The protein below binds the small molecule below.
Small molecule (SMILES): OC[C@H]1O[C@H](O)[C@H](O)[C@@H](O)[C@@H]1O

Sequence of chain 1.B:
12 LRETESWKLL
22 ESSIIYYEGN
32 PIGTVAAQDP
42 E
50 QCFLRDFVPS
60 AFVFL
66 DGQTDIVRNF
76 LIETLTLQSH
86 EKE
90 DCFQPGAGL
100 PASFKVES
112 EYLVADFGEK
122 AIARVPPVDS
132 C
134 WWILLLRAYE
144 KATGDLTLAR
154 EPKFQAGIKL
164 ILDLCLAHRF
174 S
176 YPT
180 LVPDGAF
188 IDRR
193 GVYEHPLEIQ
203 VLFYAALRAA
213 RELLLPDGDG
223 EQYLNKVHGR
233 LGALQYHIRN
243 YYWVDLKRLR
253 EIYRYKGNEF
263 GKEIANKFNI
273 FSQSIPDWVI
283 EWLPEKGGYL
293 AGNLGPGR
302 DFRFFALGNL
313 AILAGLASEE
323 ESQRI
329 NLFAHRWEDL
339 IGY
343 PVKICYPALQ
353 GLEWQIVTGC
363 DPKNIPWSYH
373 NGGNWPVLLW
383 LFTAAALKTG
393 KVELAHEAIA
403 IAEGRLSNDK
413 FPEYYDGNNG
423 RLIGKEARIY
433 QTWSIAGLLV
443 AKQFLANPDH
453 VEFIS

Binding-site contacts:
Ligand atom C3 contacts residue ARG54 of chain 1.B at 3.8 Å.
Ligand atom C6 contacts residue PHE52 of chain 1.B at 3.5 Å (hydrophobic).
Ligand atom C5 contacts residue ASP55 of chain 1.B at 4.0 Å.
Ligand atom C1 contacts residue ASP189 of chain 1.B at 3.8 Å.
Ligand atom C4 contacts residue ASP55 of chain 1.B at 3.4 Å.
Ligand atom C6 contacts residue ARG430 of chain 1.B at 4.1 Å.
Ligand atom O2 contacts residue MSE187 of chain 1.B at 3.5 Å (h-bond).
Ligand atom O2 contacts residue HIS372 of chain 1.B at 3.0 Å (h-bond).
Ligand atom O5 contacts residue GLU415 of chain 1.B at 3.8 Å.
Ligand atom O1 contacts residue ASP189 of chain 1.B at 2.7 Å (salt-bridge).
Ligand atom O2 contacts residue TRP377 of chain 1.B at 4.0 Å.
Ligand atom O2 contacts residue ASP189 of chain 1.B at 3.0 Å (salt-bridge).
Ligand atom C5 contacts residue PHE52 of chain 1.B at 4.0 Å (hydrophobic).
Ligand atom O1 contacts residue TYR371 of chain 1.B at 3.6 Å.
Ligand atom O3 contacts residue MSE187 of chain 1.B at 2.6 Å (h-bond).
Ligand atom O5 contacts residue ARG430 of chain 1.B at 3.3 Å (salt-bridge).
Ligand atom C1 contacts residue ARG430 of chain 1.B at 4.1 Å.
Ligand atom C3 contacts residue ASP189 of chain 1.B at 3.4 Å.
Ligand atom C3 contacts residue MSE187 of chain 1.B at 3.6 Å.
Ligand atom C1 contacts residue GLU415 of chain 1.B at 3.8 Å.
Ligand atom C2 contacts residue ASP189 of chain 1.B at 3.8 Å.
Ligand atom C6 contacts residue ASP55 of chain 1.B at 3.2 Å.
Ligand atom C1 contacts residue TYR371 of chain 1.B at 3.2 Å (hydrophobic).
Ligand atom O6 contacts residue ALA37 of chain 1.B at 3.9 Å.
Ligand atom C2 contacts residue TYR371 of chain 1.B at 3.6 Å (hydrophobic).
Ligand atom C6 contacts residue ALA37 of chain 1.B at 4.2 Å (hydrophobic).
Ligand atom O4 contacts residue ASP55 of chain 1.B at 2.6 Å (salt-bridge).
Ligand atom O2 contacts residue TYR371 of chain 1.B at 3.2 Å (h-bond).
Ligand atom C2 contacts residue MSE187 of chain 1.B at 4.1 Å.
Ligand atom C4 contacts residue ARG54 of chain 1.B at 3.8 Å.
Ligand atom C4 contacts residue TRP435 of chain 1.B at 3.8 Å (hydrophobic).
Ligand atom O4 contacts residue TRP435 of chain 1.B at 4.1 Å.
Ligand atom O6 contacts residue ASP55 of chain 1.B at 2.6 Å (salt-bridge).
Ligand atom O3 contacts residue TRP435 of chain 1.B at 3.6 Å.
Ligand atom O4 contacts residue ARG54 of chain 1.B at 2.7 Å (salt-bridge).
Ligand atom O4 contacts residue PHE52 of chain 1.B at 3.8 Å.
Ligand atom O6 contacts residue GLN433 of chain 1.B at 3.0 Å (h-bond).
Ligand atom O6 contacts residue ARG430 of chain 1.B at 3.8 Å.
Ligand atom O3 contacts residue ASP189 of chain 1.B at 4.1 Å.
Ligand atom O3 contacts residue ARG54 of chain 1.B at 3.8 Å.